The small molecule below binds the protein below.
Small molecule (SMILES): COc1cc(/C=C/C(=O)O)ccc1O

Sequence of chain 1.B:
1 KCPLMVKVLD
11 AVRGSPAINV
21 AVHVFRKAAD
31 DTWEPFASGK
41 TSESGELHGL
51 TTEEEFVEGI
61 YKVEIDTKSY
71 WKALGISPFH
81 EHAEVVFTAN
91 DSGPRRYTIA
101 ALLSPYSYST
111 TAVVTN

Binding-site contacts:
Ligand atom C4 contacts residue LEU102 of chain 1.B at 3.8 Å (hydrophobic).
Ligand atom C5 contacts residue LEU102 of chain 1.B at 3.8 Å (hydrophobic).
Ligand atom O1 contacts residue LYS7 of chain 1.B at 3.0 Å (salt-bridge).
Ligand atom O3 contacts residue LEU102 of chain 1.B at 3.8 Å.
Ligand atom C4 contacts residue SER109 of chain 1.B at 3.6 Å.
Ligand atom C7 contacts residue ALA100 of chain 1.B at 4.5 Å (hydrophobic).
Ligand atom C7 contacts residue LEU9 of chain 1.B at 3.5 Å (hydrophobic).
Ligand atom C5 contacts residue THR111 of chain 1.B at 3.6 Å.
Ligand atom C6 contacts residue ALA100 of chain 1.B at 3.9 Å (hydrophobic).
Ligand atom C8 contacts residue LYS7 of chain 1.B at 4.5 Å.
Ligand atom C2 contacts residue LEU102 of chain 1.B at 4.5 Å (hydrophobic).
Ligand atom C8 contacts residue ALA100 of chain 1.B at 4.0 Å (hydrophobic).
Ligand atom C4 contacts residue THR111 of chain 1.B at 4.2 Å.
Ligand atom C10 contacts residue LEU102 of chain 1.B at 4.3 Å (hydrophobic).
Ligand atom O4 contacts residue LEU102 of chain 1.B at 4.1 Å.
Ligand atom O4 contacts residue THR111 of chain 1.B at 4.3 Å.
Ligand atom C9 contacts residue LYS7 of chain 1.B at 3.2 Å.
Ligand atom C1 contacts residue LEU9 of chain 1.B at 4.3 Å (hydrophobic).
Ligand atom C9 contacts residue LEU9 of chain 1.B at 4.4 Å (hydrophobic).
Ligand atom C6 contacts residue THR111 of chain 1.B at 4.3 Å.
Ligand atom C3 contacts residue LEU102 of chain 1.B at 3.8 Å (hydrophobic).
Ligand atom C8 contacts residue LEU9 of chain 1.B at 4.4 Å (hydrophobic).
Ligand atom C6 contacts residue LEU102 of chain 1.B at 4.2 Å (hydrophobic).
Ligand atom O4 contacts residue SER109 of chain 1.B at 2.5 Å (h-bond).
Ligand atom O2 contacts residue LYS7 of chain 1.B at 2.7 Å (salt-bridge).
Ligand atom C5 contacts residue SER109 of chain 1.B at 3.9 Å.
Ligand atom O1 contacts residue LEU9 of chain 1.B at 3.6 Å.